This small molecule binds to this protein.
Small molecule (SMILES): CC(=CC(=O)O)/C=C/[C@@]1(O)C(C)=CC(=O)CC1(C)C

Sequence of chain 1.B:
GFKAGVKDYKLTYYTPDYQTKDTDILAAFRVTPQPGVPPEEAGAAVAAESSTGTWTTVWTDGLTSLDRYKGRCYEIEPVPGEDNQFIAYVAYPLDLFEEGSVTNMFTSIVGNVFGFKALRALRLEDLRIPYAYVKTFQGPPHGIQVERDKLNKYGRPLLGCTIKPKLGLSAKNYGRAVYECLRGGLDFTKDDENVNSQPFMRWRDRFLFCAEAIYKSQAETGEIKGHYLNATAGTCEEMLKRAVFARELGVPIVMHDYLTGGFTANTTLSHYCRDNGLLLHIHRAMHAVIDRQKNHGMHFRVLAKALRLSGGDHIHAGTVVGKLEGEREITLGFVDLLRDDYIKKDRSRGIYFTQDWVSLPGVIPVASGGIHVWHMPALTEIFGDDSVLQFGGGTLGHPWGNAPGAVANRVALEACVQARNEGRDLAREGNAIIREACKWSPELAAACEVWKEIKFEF

Binding-site contacts:
Ligand atom C2 contacts residue THR354 of chain 1.B at 4.0 Å.
Ligand atom C4 contacts residue LYS345 of chain 1.B at 3.9 Å.
Ligand atom C5 contacts residue TYR352 of chain 1.B at 4.3 Å (hydrophobic).
Ligand atom C15 contacts residue LYS345 of chain 1.B at 4.3 Å.
Ligand atom C12 contacts residue GLU75 of chain 1.B at 4.3 Å.
Ligand atom O7 contacts residue LYS345 of chain 1.B at 2.5 Å (salt-bridge).
Ligand atom O10 contacts residue THR20 of chain 1.B at 4.0 Å.
Ligand atom C5 contacts residue LYS345 of chain 1.B at 3.7 Å.
Ligand atom C14 contacts residue GLU75 of chain 1.B at 3.0 Å.
Ligand atom C8 contacts residue PHE353 of chain 1.B at 3.8 Å (hydrophobic).
Ligand atom C3 contacts residue PHE353 of chain 1.B at 4.3 Å (hydrophobic).
Ligand atom C9 contacts residue PHE353 of chain 1.B at 3.4 Å (hydrophobic).
Ligand atom O12 contacts residue ARG128 of chain 1.B at 2.9 Å (salt-bridge).
Ligand atom O10 contacts residue LEU26 of chain 1.B at 4.0 Å.
Ligand atom C10 contacts residue TYR74 of chain 1.B at 3.2 Å (hydrophobic).
Ligand atom C8 contacts residue TYR89 of chain 1.B at 3.9 Å (hydrophobic).
Ligand atom C9 contacts residue TYR74 of chain 1.B at 3.3 Å (hydrophobic).
Ligand atom C6 contacts residue THR354 of chain 1.B at 3.3 Å.
Ligand atom C3 contacts residue LYS345 of chain 1.B at 4.2 Å.
Ligand atom C1 contacts residue LEU26 of chain 1.B at 4.2 Å (hydrophobic).
Ligand atom C4 contacts residue PHE353 of chain 1.B at 4.0 Å (hydrophobic).
Ligand atom C13 contacts residue TYR352 of chain 1.B at 2.9 Å (hydrophobic).
Ligand atom C6 contacts residue LYS345 of chain 1.B at 3.4 Å.
Ligand atom O11 contacts residue PHE353 of chain 1.B at 4.3 Å.
Ligand atom O11 contacts residue LEU26 of chain 1.B at 3.5 Å.
Ligand atom C7 contacts residue LYS345 of chain 1.B at 3.7 Å.
Ligand atom C11 contacts residue GLU75 of chain 1.B at 4.4 Å.
Ligand atom O11 contacts residue ARG128 of chain 1.B at 4.5 Å.
Ligand atom O12 contacts residue LEU26 of chain 1.B at 4.2 Å.
Ligand atom C3 contacts residue THR354 of chain 1.B at 3.9 Å.
Ligand atom C8 contacts residue TYR352 of chain 1.B at 3.9 Å (hydrophobic).
Ligand atom C7 contacts residue TYR352 of chain 1.B at 4.3 Å (hydrophobic).
Ligand atom C4 contacts residue TYR352 of chain 1.B at 3.8 Å (hydrophobic).
Ligand atom C13 contacts residue TYR89 of chain 1.B at 3.0 Å (hydrophobic).
Ligand atom C9 contacts residue TYR89 of chain 1.B at 3.9 Å (hydrophobic).
Ligand atom C13 contacts residue PHE353 of chain 1.B at 3.6 Å (hydrophobic).
Ligand atom C11 contacts residue TYR74 of chain 1.B at 4.5 Å (hydrophobic).
Ligand atom O10 contacts residue TYR74 of chain 1.B at 2.7 Å (h-bond).
Ligand atom C1 contacts residue ARG128 of chain 1.B at 4.1 Å.
Ligand atom O7 contacts residue TYR352 of chain 1.B at 4.2 Å.